A protein and the small-molecule ligand that binds it are described below.
Small molecule (SMILES): CC[C@H](C)[C@H](NC(=O)[C@H](COP(=O)(O)O)NC(=O)CNC(=O)[C@H](C)N)C(=O)N1CCC[C@H]1C(=O)NCC(=O)N[C@@H](CCCN=C(N)N)C(=O)N[C@@H](C)C(=O)N[C@H](C=O)CO

Sequence of chain 2.A:
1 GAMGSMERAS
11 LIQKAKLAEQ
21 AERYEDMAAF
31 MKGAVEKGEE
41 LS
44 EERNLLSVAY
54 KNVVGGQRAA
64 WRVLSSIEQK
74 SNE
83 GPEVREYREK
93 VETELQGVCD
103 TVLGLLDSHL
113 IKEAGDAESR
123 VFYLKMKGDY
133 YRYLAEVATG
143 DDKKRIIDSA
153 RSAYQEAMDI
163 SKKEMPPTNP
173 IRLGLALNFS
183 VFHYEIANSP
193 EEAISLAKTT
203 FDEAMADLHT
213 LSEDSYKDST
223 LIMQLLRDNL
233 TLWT

Binding-site contacts:
Ligand atom CB contacts residue TRP235 of chain 2.A at 3.4 Å (hydrophobic).
Ligand atom CD contacts residue ASN55 of chain 2.A at 3.5 Å.
Ligand atom O1P contacts residue ARG61 of chain 2.A at 2.9 Å (salt-bridge).
Ligand atom O contacts residue ASN231 of chain 2.A at 3.0 Å (h-bond).
Ligand atom O3P contacts residue ARG134 of chain 2.A at 2.9 Å (salt-bridge).
Ligand atom NH1 contacts residue ASN55 of chain 2.A at 3.1 Å (h-bond).
Ligand atom N contacts residue LEU234 of chain 2.A at 3.3 Å.
Ligand atom O contacts residue ASN55 of chain 2.A at 2.9 Å (h-bond).
Ligand atom N contacts residue GLU19 of chain 2.A at 2.7 Å (salt-bridge).
Ligand atom N contacts residue ASN231 of chain 2.A at 2.9 Å (h-bond).
Ligand atom CA contacts residue ASN231 of chain 2.A at 3.6 Å.
Ligand atom O contacts residue LYS54 of chain 2.A at 3.5 Å.
Ligand atom CA contacts residue GLU19 of chain 2.A at 3.6 Å.
Ligand atom N contacts residue LEU179 of chain 2.A at 3.5 Å.
Ligand atom NE contacts residue LYS54 of chain 2.A at 3.5 Å (salt-bridge).
Ligand atom O contacts residue VAL51 of chain 2.A at 3.5 Å.
Ligand atom C contacts residue ASN55 of chain 2.A at 3.5 Å.
Ligand atom CD1 contacts residue GLY176 of chain 2.A at 3.5 Å.
Ligand atom OG contacts residue GLU19 of chain 2.A at 2.6 Å (salt-bridge).
Ligand atom NH2 contacts residue GLY58 of chain 2.A at 3.6 Å.
Ligand atom C contacts residue GLU19 of chain 2.A at 3.6 Å.
Ligand atom N contacts residue ASN180 of chain 2.A at 2.9 Å (h-bond).
Ligand atom CA contacts residue ASN180 of chain 2.A at 3.4 Å.
Ligand atom O2P contacts residue ARG134 of chain 2.A at 2.8 Å (salt-bridge).
Ligand atom CG1 contacts residue GLY176 of chain 2.A at 3.6 Å.
Ligand atom CB contacts residue ASN180 of chain 2.A at 3.3 Å.
Ligand atom CB contacts residue ASN55 of chain 2.A at 3.6 Å.
Ligand atom O2P contacts residue ARG61 of chain 2.A at 2.9 Å (salt-bridge).
Ligand atom O contacts residue GLU187 of chain 2.A at 3.1 Å (salt-bridge).
Ligand atom C contacts residue ASN180 of chain 2.A at 3.6 Å.
Ligand atom O3P contacts residue TYR135 of chain 2.A at 2.6 Å (h-bond).
Ligand atom N contacts residue VAL51 of chain 2.A at 3.6 Å.
Ligand atom CA contacts residue UHZ1 of chain 2.E at 3.5 Å.
Ligand atom CD1 contacts residue UHZ1 of chain 2.E at 3.4 Å.
Ligand atom O contacts residue UHZ1 of chain 2.E at 3.4 Å.
Ligand atom CA contacts residue GLU19 of chain 2.A at 3.6 Å.
Ligand atom CA contacts residue ASN55 of chain 2.A at 3.4 Å.
Ligand atom CG1 contacts residue LEU179 of chain 2.A at 3.5 Å (hydrophobic).
Ligand atom CB contacts residue GLU19 of chain 2.A at 3.2 Å.
Ligand atom CB contacts residue GLU187 of chain 2.A at 3.2 Å.